Sequence of chain 1.B:
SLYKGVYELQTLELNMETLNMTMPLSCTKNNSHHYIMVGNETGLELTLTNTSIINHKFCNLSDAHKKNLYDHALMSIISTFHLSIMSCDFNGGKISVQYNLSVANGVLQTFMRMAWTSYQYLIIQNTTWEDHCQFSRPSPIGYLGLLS

Sequence of chain 1.F:
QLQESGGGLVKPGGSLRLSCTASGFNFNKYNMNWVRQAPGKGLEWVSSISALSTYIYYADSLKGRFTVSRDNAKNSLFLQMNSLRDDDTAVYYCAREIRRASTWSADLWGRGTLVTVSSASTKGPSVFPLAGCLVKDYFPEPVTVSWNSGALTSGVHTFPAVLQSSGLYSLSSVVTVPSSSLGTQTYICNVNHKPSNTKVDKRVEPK

Binding-site contacts:
Ligand atom O5 contacts residue ASN224 of chain 1.B at 2.3 Å (h-bond).
Ligand atom O6 contacts residue GLY160 of chain 1.B at 4.1 Å.
Ligand atom O6 contacts residue ASN30 of chain 1.F at 2.6 Å (h-bond).
Ligand atom O5 contacts residue GLY160 of chain 1.B at 3.8 Å.
Ligand atom C5 contacts residue GLY160 of chain 1.B at 4.0 Å.
Ligand atom O7 contacts residue THR226 of chain 1.B at 3.8 Å.
Ligand atom C6 contacts residue LYS31 of chain 1.F at 3.5 Å.
Ligand atom C5 contacts residue LYS161 of chain 1.B at 4.3 Å.
Ligand atom O5 contacts residue LYS161 of chain 1.B at 4.2 Å.
Ligand atom C8 contacts residue THR225 of chain 1.B at 3.6 Å.
Ligand atom C6 contacts residue LYS161 of chain 1.B at 4.0 Å.
Ligand atom C6 contacts residue ASN30 of chain 1.F at 3.6 Å.
Ligand atom C6 contacts residue GLY159 of chain 1.B at 3.8 Å.
Ligand atom C2 contacts residue ASN224 of chain 1.B at 2.5 Å.
Ligand atom C8 contacts residue ASN224 of chain 1.B at 3.3 Å.
Ligand atom C7 contacts residue ASN224 of chain 1.B at 3.7 Å.
Ligand atom C7 contacts residue THR225 of chain 1.B at 4.1 Å.
Ligand atom C4 contacts residue ASN224 of chain 1.B at 4.2 Å.
Ligand atom C1 contacts residue ASN224 of chain 1.B at 1.4 Å.
Ligand atom C5 contacts residue ASN224 of chain 1.B at 3.6 Å.
Ligand atom C7 contacts residue GLY159 of chain 1.B at 4.3 Å.
Ligand atom C3 contacts residue ASN224 of chain 1.B at 3.8 Å.
Ligand atom C8 contacts residue THR226 of chain 1.B at 4.5 Å.
Ligand atom O6 contacts residue LYS31 of chain 1.F at 3.8 Å.
Ligand atom C4 contacts residue ASN30 of chain 1.F at 4.3 Å.
Ligand atom O4 contacts residue ASN30 of chain 1.F at 4.1 Å.
Ligand atom C8 contacts residue GLY159 of chain 1.B at 3.7 Å.
Ligand atom N2 contacts residue ASN224 of chain 1.B at 3.0 Å (h-bond).
Ligand atom C6 contacts residue GLY160 of chain 1.B at 3.3 Å.
Ligand atom O7 contacts residue THR225 of chain 1.B at 4.5 Å.

The protein below binds the small molecule below.
Small molecule (SMILES): CC(=O)N[C@H]1[C@H](O[C@H]2[C@H](O)[C@@H](NC(C)=O)CO[C@@H]2CO)O[C@H](CO)[C@@H](O)[C@@H]1O